Sequence of chain 4.E:
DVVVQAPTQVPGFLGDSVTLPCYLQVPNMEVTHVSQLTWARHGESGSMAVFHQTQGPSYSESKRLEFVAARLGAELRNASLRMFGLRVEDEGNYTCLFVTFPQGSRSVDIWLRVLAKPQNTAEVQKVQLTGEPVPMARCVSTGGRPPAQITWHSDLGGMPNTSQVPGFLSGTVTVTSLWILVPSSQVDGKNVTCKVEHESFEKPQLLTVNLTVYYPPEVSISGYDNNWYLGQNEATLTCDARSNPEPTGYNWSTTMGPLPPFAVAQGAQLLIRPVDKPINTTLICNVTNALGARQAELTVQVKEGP

A small-molecule ligand and the protein it binds are described below.
Small molecule (SMILES): CC(=O)N[C@@H]1[C@@H](O)[C@H](O)[C@@H](CO)O[C@H]1O

Binding-site contacts:
Ligand atom C3 contacts residue ASN313 of chain 4.E at 3.8 Å.
Ligand atom O5 contacts residue ASN313 of chain 4.E at 2.3 Å (h-bond).
Ligand atom C2 contacts residue ASN313 of chain 4.E at 2.4 Å.
Ligand atom O7 contacts residue GLN322 of chain 4.E at 4.4 Å.
Ligand atom C4 contacts residue ASN313 of chain 4.E at 4.2 Å.
Ligand atom C5 contacts residue ASN313 of chain 4.E at 3.6 Å.
Ligand atom C7 contacts residue GLN322 of chain 4.E at 3.9 Å.
Ligand atom C5 contacts residue THR315 of chain 4.E at 4.0 Å.
Ligand atom C1 contacts residue ASN313 of chain 4.E at 1.4 Å.
Ligand atom N2 contacts residue GLN322 of chain 4.E at 4.5 Å.
Ligand atom O5 contacts residue THR315 of chain 4.E at 3.9 Å.
Ligand atom O7 contacts residue ASN313 of chain 4.E at 3.6 Å.
Ligand atom N2 contacts residue ASN313 of chain 4.E at 3.0 Å (h-bond).
Ligand atom C7 contacts residue ASN313 of chain 4.E at 3.5 Å.
Ligand atom C6 contacts residue THR315 of chain 4.E at 3.8 Å.
Ligand atom C8 contacts residue GLN322 of chain 4.E at 3.2 Å.